This small molecule binds to this protein.
Small molecule (SMILES): CC(=O)N[C@@H]1[C@@H](O)[C@H](O)[C@@H](CO)O[C@H]1O

Binding-site contacts:
Ligand atom C4 contacts residue ASN259 of chain 45.E at 4.1 Å.
Ligand atom N2 contacts residue ASN259 of chain 45.E at 3.0 Å (h-bond).
Ligand atom C6 contacts residue LYS115 of chain 45.D at 4.3 Å.
Ligand atom C7 contacts residue ASN259 of chain 45.E at 3.1 Å.
Ligand atom C6 contacts residue THR116 of chain 45.D at 4.5 Å.
Ligand atom C1 contacts residue ASN259 of chain 45.E at 1.4 Å.
Ligand atom O5 contacts residue THR116 of chain 45.D at 3.8 Å.
Ligand atom O6 contacts residue ASN259 of chain 45.E at 4.4 Å.
Ligand atom O7 contacts residue ASN259 of chain 45.E at 2.7 Å (h-bond).
Ligand atom C2 contacts residue ASN259 of chain 45.E at 2.4 Å.
Ligand atom O5 contacts residue ASN259 of chain 45.E at 2.3 Å (h-bond).
Ligand atom C8 contacts residue ASN259 of chain 45.E at 4.4 Å.
Ligand atom O7 contacts residue GLU117 of chain 45.D at 4.3 Å.
Ligand atom O7 contacts residue LYS181 of chain 45.D at 4.3 Å.
Ligand atom C3 contacts residue ASN259 of chain 45.E at 3.7 Å.
Ligand atom O6 contacts residue LYS115 of chain 45.D at 3.5 Å (salt-bridge).
Ligand atom O6 contacts residue THR116 of chain 45.D at 3.2 Å (h-bond).
Ligand atom C5 contacts residue ASN259 of chain 45.E at 3.6 Å.

Sequence of chain 45.D:
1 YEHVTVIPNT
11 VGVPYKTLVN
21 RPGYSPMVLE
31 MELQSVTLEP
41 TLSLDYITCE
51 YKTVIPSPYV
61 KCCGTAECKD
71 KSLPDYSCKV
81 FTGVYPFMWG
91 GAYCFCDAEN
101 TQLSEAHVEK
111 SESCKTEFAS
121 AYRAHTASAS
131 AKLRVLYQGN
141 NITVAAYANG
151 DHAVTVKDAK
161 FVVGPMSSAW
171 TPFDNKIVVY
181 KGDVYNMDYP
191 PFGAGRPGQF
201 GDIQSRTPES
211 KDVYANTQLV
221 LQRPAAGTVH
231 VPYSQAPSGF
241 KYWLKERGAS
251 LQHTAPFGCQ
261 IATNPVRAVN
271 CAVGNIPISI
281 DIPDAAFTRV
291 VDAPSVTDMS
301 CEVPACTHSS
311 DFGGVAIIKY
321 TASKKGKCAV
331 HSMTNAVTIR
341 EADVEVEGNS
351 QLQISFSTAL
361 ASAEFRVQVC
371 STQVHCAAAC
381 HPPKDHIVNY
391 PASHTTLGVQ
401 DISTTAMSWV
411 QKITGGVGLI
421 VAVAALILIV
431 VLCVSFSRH

Sequence of chain 45.E:
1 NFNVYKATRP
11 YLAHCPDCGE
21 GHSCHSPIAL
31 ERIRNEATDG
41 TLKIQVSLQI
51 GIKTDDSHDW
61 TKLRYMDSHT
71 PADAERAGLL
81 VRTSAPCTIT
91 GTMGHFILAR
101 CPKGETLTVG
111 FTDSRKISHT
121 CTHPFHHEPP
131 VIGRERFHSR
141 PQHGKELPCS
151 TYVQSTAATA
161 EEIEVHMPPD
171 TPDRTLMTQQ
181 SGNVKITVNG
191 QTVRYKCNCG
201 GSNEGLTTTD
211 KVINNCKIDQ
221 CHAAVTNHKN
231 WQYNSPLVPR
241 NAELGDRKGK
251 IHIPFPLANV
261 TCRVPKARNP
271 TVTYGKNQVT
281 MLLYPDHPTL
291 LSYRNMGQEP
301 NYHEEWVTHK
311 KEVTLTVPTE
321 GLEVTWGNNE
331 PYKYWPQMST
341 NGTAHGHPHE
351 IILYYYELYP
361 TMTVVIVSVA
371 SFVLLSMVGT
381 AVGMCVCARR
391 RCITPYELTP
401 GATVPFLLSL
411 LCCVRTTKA